Sequence of chain 1.A:
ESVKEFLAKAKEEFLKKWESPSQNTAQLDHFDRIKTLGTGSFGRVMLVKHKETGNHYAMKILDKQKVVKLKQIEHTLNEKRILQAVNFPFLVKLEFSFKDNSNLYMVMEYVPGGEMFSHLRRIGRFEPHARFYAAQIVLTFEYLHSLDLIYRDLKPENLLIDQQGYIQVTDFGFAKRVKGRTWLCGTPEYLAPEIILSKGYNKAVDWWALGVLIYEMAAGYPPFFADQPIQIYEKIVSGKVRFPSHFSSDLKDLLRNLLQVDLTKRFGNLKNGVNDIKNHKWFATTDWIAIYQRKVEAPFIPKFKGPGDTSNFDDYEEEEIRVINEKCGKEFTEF

Binding-site contacts:
Ligand atom N3 contacts residue MET123 of chain 1.A at 4.1 Å.
Ligand atom C2 contacts residue LEU176 of chain 1.A at 3.9 Å (hydrophobic).
Ligand atom C2 contacts residue VAL60 of chain 1.A at 4.2 Å (hydrophobic).
Ligand atom C1' contacts residue TYR125 of chain 1.A at 4.2 Å (hydrophobic).
Ligand atom C5 contacts residue LEU52 of chain 1.A at 4.4 Å (hydrophobic).
Ligand atom C6 contacts residue PHE330 of chain 1.A at 3.9 Å (hydrophobic).
Ligand atom O1' contacts residue LEU176 of chain 1.A at 3.9 Å.
Ligand atom C6 contacts residue ALA73 of chain 1.A at 4.2 Å (hydrophobic).
Ligand atom C1 contacts residue VAL60 of chain 1.A at 4.3 Å (hydrophobic).
Ligand atom C1' contacts residue VAL126 of chain 1.A at 4.0 Å (hydrophobic).
Ligand atom C2 contacts residue ALA73 of chain 1.A at 4.2 Å (hydrophobic).
Ligand atom N3 contacts residue THR186 of chain 1.A at 3.0 Å (h-bond).
Ligand atom C5 contacts residue VAL60 of chain 1.A at 3.8 Å (hydrophobic).
Ligand atom C3 contacts residue THR186 of chain 1.A at 3.6 Å.
Ligand atom C1' contacts residue ALA73 of chain 1.A at 3.3 Å (hydrophobic).
Ligand atom C6 contacts residue LEU52 of chain 1.A at 4.2 Å (hydrophobic).
Ligand atom C6 contacts residue VAL60 of chain 1.A at 4.1 Å (hydrophobic).
Ligand atom O2' contacts residue GLU124 of chain 1.A at 3.5 Å (salt-bridge).
Ligand atom C4 contacts residue VAL60 of chain 1.A at 3.7 Å (hydrophobic).
Ligand atom O2' contacts residue TYR125 of chain 1.A at 3.4 Å.
Ligand atom C2 contacts residue MET123 of chain 1.A at 3.9 Å (hydrophobic).
Ligand atom N3 contacts residue VAL60 of chain 1.A at 3.9 Å.
Ligand atom C1 contacts residue LEU176 of chain 1.A at 3.5 Å (hydrophobic).
Ligand atom C6 contacts residue LEU176 of chain 1.A at 3.9 Å (hydrophobic).
Ligand atom O1' contacts residue MET123 of chain 1.A at 4.1 Å.
Ligand atom O1' contacts residue ALA73 of chain 1.A at 3.5 Å.
Ligand atom O2' contacts residue LEU176 of chain 1.A at 3.7 Å.
Ligand atom O1' contacts residue TYR125 of chain 1.A at 4.2 Å.
Ligand atom C1' contacts residue GLU124 of chain 1.A at 3.5 Å.
Ligand atom O2' contacts residue VAL126 of chain 1.A at 3.0 Å (h-bond).
Ligand atom C3 contacts residue MET123 of chain 1.A at 4.3 Å (hydrophobic).
Ligand atom C1 contacts residue ALA73 of chain 1.A at 3.6 Å (hydrophobic).
Ligand atom C3 contacts residue VAL60 of chain 1.A at 4.0 Å (hydrophobic).
Ligand atom C5 contacts residue PHE330 of chain 1.A at 3.9 Å (hydrophobic).
Ligand atom O1' contacts residue VAL107 of chain 1.A at 3.8 Å.
Ligand atom C2 contacts residue THR186 of chain 1.A at 3.5 Å.
Ligand atom O1' contacts residue VAL126 of chain 1.A at 4.3 Å.
Ligand atom O2' contacts residue ALA73 of chain 1.A at 3.5 Å.
Ligand atom C1' contacts residue LEU176 of chain 1.A at 3.5 Å (hydrophobic).
Ligand atom O1' contacts residue GLU124 of chain 1.A at 2.6 Å (salt-bridge).

This small molecule binds to this protein.
Small molecule (SMILES): Nc1cccc(C(=O)O)c1